Binding-site contacts:
Ligand atom O contacts residue 0GJ1 of chain 1.BA at 2.3 Å (h-bond).
Ligand atom CD contacts residue TRP148 of chain 1.I at 4.3 Å (hydrophobic).
Ligand atom N contacts residue 0GJ1 of chain 1.BA at 3.4 Å (h-bond).
Ligand atom C contacts residue GLY228 of chain 1.I at 3.7 Å.
Ligand atom CB contacts residue 0GJ1 of chain 1.BA at 3.5 Å.
Ligand atom N contacts residue GLY228 of chain 1.I at 3.2 Å (h-bond).
Ligand atom C contacts residue 0GJ1 of chain 1.BA at 1.3 Å.
Ligand atom CB contacts residue GLY228 of chain 1.I at 3.1 Å.
Ligand atom OE1 contacts residue GLU229 of chain 1.I at 4.2 Å.
Ligand atom OE1 contacts residue GLY228 of chain 1.I at 3.9 Å.
Ligand atom O contacts residue GLY228 of chain 1.I at 3.1 Å (h-bond).
Ligand atom CA contacts residue 0GJ1 of chain 1.BA at 2.4 Å.
Ligand atom CG contacts residue GLY228 of chain 1.I at 4.2 Å.
Ligand atom C contacts residue 0GJ1 of chain 1.CA at 4.0 Å.
Ligand atom OE1 contacts residue GLY230 of chain 1.I at 3.4 Å (h-bond).
Ligand atom OE2 contacts residue TRP148 of chain 1.I at 3.6 Å.
Ligand atom CA contacts residue GLY228 of chain 1.I at 3.5 Å.
Ligand atom OE1 contacts residue TRP148 of chain 1.I at 4.2 Å.
Ligand atom C contacts residue TRP227 of chain 1.I at 3.8 Å (hydrophobic).
Ligand atom N contacts residue TRP227 of chain 1.I at 4.0 Å.
Ligand atom O contacts residue 0GJ1 of chain 1.CA at 3.6 Å (h-bond).
Ligand atom O contacts residue TRP227 of chain 1.I at 3.3 Å.
Ligand atom CG contacts residue 0GJ1 of chain 1.BA at 3.8 Å.

This protein binds this small molecule.
Small molecule (SMILES): NC(=[NH2+])NCCC[C@H](NC(=O)CNC(=O)[C@@H](N)CCC(=O)O)[C@H](O)CCl

Sequence of chain 1.I:
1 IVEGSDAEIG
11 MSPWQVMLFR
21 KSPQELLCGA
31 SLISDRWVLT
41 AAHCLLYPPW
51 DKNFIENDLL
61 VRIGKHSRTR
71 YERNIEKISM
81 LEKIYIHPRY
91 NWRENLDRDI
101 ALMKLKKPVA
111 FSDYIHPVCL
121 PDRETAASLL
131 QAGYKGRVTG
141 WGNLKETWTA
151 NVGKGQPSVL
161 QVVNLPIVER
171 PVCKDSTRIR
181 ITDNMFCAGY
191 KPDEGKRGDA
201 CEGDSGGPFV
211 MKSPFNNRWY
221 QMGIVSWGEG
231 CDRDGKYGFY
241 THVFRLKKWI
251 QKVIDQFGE